Binding-site contacts:
Ligand atom C contacts residue VAL4 of chain 32.E at 3.5 Å (hydrophobic).
Ligand atom O contacts residue GLN3 of chain 32.E at 3.0 Å (h-bond).
Ligand atom O contacts residue VAL4 of chain 32.E at 4.2 Å.
Ligand atom C contacts residue ALA2 of chain 32.E at 3.6 Å (hydrophobic).
Ligand atom CD contacts residue VAL4 of chain 32.E at 3.8 Å (hydrophobic).
Ligand atom OG contacts residue GLN3 of chain 32.E at 3.3 Å (h-bond).
Ligand atom CG1 contacts residue GLN3 of chain 32.E at 3.0 Å.
Ligand atom CB contacts residue VAL4 of chain 32.E at 4.2 Å (hydrophobic).
Ligand atom OE1 contacts residue VAL4 of chain 32.E at 3.3 Å (h-bond).
Ligand atom N contacts residue VAL4 of chain 32.E at 4.1 Å.
Ligand atom CB contacts residue VAL4 of chain 32.E at 4.0 Å (hydrophobic).
Ligand atom C contacts residue VAL4 of chain 32.E at 4.4 Å (hydrophobic).
Ligand atom CA contacts residue ALA2 of chain 32.E at 3.4 Å (hydrophobic).
Ligand atom CG2 contacts residue GLN3 of chain 32.E at 3.9 Å.
Ligand atom CA contacts residue VAL4 of chain 32.E at 4.0 Å (hydrophobic).
Ligand atom CA contacts residue VAL4 of chain 32.E at 3.5 Å (hydrophobic).
Ligand atom CA contacts residue ALA2 of chain 32.E at 3.8 Å (hydrophobic).
Ligand atom CG2 contacts residue VAL4 of chain 32.E at 3.4 Å (hydrophobic).
Ligand atom CB contacts residue ALA2 of chain 32.E at 3.5 Å (hydrophobic).
Ligand atom CB contacts residue ALA2 of chain 32.E at 4.0 Å (hydrophobic).
Ligand atom CG2 contacts residue SER5 of chain 32.E at 3.2 Å.
Ligand atom N contacts residue VAL4 of chain 32.E at 3.0 Å (h-bond).
Ligand atom N contacts residue ALA2 of chain 32.E at 4.3 Å.
Ligand atom C contacts residue ALA2 of chain 32.E at 4.2 Å (hydrophobic).
Ligand atom C contacts residue GLN3 of chain 32.E at 3.8 Å.
Ligand atom N contacts residue ALA2 of chain 32.E at 2.8 Å (h-bond).
Ligand atom N contacts residue GLN3 of chain 32.E at 4.5 Å.
Ligand atom CG2 contacts residue ALA2 of chain 32.E at 4.3 Å (hydrophobic).
Ligand atom O contacts residue VAL4 of chain 32.E at 4.4 Å.
Ligand atom OE2 contacts residue VAL4 of chain 32.E at 3.6 Å.
Ligand atom CB contacts residue GLN3 of chain 32.E at 3.6 Å.
Ligand atom C contacts residue VAL4 of chain 32.E at 4.5 Å (hydrophobic).
Ligand atom CA contacts residue GLN3 of chain 32.E at 4.3 Å.
Ligand atom CB contacts residue GLN3 of chain 32.E at 4.1 Å.

Sequence of chain 32.E:
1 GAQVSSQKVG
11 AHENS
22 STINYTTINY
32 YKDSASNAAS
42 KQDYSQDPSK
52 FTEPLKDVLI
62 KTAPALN

A small-molecule ligand and the protein it binds are described below.
Small molecule (SMILES): CC[C@H](C)[C@H](N)C(=O)N[C@@H](CO)C(=O)N[C@@H](CCC(=O)O)C(=O)N[C@H](C=O)C(C)C